Sequence of chain 1.A:
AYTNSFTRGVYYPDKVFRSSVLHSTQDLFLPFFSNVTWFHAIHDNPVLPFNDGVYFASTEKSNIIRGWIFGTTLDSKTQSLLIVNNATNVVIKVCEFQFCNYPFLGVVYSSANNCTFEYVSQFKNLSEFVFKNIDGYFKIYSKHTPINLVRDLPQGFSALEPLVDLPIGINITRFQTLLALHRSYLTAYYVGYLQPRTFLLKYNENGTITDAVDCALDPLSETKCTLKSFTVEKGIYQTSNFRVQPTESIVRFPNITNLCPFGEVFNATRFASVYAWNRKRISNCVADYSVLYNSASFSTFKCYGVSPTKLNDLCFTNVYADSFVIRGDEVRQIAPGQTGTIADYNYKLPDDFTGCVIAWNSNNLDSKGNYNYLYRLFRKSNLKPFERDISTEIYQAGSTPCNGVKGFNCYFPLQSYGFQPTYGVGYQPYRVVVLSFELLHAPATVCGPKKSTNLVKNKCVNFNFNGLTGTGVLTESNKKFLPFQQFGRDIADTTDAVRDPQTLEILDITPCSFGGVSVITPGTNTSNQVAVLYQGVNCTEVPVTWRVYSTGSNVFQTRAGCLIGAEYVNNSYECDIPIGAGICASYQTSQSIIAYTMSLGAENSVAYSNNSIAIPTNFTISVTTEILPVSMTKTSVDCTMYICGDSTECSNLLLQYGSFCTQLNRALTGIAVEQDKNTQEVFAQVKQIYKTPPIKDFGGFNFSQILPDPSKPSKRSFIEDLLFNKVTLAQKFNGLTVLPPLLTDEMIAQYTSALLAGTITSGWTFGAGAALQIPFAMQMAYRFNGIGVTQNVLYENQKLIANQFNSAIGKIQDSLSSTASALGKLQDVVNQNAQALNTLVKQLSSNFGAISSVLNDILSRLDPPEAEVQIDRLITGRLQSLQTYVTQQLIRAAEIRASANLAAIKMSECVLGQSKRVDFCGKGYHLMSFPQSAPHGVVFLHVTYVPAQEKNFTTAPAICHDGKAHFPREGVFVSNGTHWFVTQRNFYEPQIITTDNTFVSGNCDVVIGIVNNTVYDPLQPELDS

Sequence of chain 1.C:
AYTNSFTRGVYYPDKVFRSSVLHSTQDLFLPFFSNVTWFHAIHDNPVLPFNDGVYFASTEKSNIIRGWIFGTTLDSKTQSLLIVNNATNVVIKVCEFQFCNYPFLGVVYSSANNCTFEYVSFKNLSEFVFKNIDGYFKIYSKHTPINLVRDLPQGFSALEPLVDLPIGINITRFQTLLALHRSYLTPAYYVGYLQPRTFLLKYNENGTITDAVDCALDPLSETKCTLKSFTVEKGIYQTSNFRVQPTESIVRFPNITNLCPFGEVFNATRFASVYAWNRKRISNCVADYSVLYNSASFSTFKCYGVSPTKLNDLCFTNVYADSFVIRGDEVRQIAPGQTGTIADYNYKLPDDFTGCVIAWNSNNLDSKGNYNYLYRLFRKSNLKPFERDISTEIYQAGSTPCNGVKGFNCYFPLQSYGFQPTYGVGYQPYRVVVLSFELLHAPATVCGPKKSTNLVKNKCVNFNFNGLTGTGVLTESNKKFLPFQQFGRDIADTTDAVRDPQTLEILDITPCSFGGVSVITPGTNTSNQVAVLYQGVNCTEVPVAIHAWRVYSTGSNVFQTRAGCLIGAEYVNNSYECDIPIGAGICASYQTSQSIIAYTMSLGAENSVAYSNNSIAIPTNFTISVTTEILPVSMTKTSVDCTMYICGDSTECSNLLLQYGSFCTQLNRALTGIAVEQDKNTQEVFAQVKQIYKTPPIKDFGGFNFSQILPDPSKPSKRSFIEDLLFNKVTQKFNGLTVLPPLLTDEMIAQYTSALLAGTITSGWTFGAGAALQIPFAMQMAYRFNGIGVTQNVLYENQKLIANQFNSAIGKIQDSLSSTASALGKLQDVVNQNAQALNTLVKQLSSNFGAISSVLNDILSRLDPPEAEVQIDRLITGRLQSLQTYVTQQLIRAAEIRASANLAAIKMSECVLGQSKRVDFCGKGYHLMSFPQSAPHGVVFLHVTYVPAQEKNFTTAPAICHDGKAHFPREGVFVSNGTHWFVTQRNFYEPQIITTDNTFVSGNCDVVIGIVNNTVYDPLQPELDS

Binding-site contacts:
Ligand atom O7 contacts residue ASN709 of chain 1.C at 3.1 Å (h-bond).
Ligand atom C5 contacts residue ASN709 of chain 1.C at 3.6 Å.
Ligand atom O5 contacts residue ASN709 of chain 1.C at 2.3 Å (h-bond).
Ligand atom C8 contacts residue ASN709 of chain 1.C at 4.4 Å.
Ligand atom C8 contacts residue GLY1131 of chain 1.C at 3.7 Å.
Ligand atom N2 contacts residue ASN709 of chain 1.C at 2.9 Å (h-bond).
Ligand atom C1 contacts residue ASP796 of chain 1.A at 3.8 Å.
Ligand atom C2 contacts residue ASN709 of chain 1.C at 2.5 Å.
Ligand atom O5 contacts residue ASP796 of chain 1.A at 3.5 Å (salt-bridge).
Ligand atom C1 contacts residue ASN709 of chain 1.C at 1.4 Å.
Ligand atom C3 contacts residue ASN709 of chain 1.C at 3.8 Å.
Ligand atom C7 contacts residue ASN709 of chain 1.C at 3.2 Å.
Ligand atom O6 contacts residue ASP796 of chain 1.A at 4.4 Å.
Ligand atom C4 contacts residue ASN709 of chain 1.C at 4.2 Å.

The protein below binds the small molecule below.
Small molecule (SMILES): CC(=O)N[C@@H]1[C@@H](O)[C@H](O)[C@@H](CO)O[C@H]1O